Sequence of chain 4.A:
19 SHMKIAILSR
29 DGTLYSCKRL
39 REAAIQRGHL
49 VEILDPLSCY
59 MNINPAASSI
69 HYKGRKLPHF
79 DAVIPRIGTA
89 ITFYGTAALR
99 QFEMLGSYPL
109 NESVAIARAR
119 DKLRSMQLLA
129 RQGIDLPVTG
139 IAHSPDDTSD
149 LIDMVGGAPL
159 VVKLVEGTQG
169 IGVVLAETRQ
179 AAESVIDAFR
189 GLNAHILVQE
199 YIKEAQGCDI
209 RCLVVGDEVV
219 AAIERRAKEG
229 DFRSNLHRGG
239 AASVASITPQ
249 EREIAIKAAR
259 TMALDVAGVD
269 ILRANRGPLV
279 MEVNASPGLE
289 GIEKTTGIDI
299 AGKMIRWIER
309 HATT

Sequence of chain 1.A:
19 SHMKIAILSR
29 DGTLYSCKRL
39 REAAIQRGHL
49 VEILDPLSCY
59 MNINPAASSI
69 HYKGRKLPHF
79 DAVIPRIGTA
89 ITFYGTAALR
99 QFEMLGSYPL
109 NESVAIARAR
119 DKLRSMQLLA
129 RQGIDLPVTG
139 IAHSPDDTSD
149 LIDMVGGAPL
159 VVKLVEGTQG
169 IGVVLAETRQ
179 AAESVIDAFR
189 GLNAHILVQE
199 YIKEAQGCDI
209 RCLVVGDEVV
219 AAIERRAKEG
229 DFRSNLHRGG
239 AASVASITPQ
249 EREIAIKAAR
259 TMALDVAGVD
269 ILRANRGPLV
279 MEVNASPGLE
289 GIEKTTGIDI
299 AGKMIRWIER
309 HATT

Binding-site contacts:
Ligand atom CG contacts residue ARG98 of chain 1.A at 4.0 Å.
Ligand atom O contacts residue ARG129 of chain 4.A at 3.2 Å.
Ligand atom OE2 contacts residue VAL112 of chain 1.A at 3.6 Å.
Ligand atom C contacts residue MET102 of chain 1.A at 4.5 Å (hydrophobic).
Ligand atom CB contacts residue LEU126 of chain 4.A at 3.7 Å (hydrophobic).
Ligand atom CA contacts residue ARG98 of chain 1.A at 3.6 Å.
Ligand atom C contacts residue ARG129 of chain 4.A at 3.2 Å.
Ligand atom OE1 contacts residue ARG116 of chain 4.A at 3.4 Å (salt-bridge).
Ligand atom O contacts residue GLN125 of chain 4.A at 4.0 Å.
Ligand atom OE2 contacts residue ARG116 of chain 4.A at 3.5 Å.
Ligand atom OXT contacts residue LEU126 of chain 4.A at 3.5 Å.
Ligand atom OXT contacts residue ARG129 of chain 4.A at 2.3 Å (salt-bridge).
Ligand atom CA contacts residue LEU126 of chain 4.A at 4.0 Å (hydrophobic).
Ligand atom N contacts residue GLN125 of chain 4.A at 3.3 Å.
Ligand atom OE1 contacts residue ARG122 of chain 4.A at 4.3 Å.
Ligand atom CB contacts residue ARG98 of chain 1.A at 4.4 Å.
Ligand atom CD contacts residue ARG122 of chain 4.A at 3.4 Å.
Ligand atom CD contacts residue ARG116 of chain 4.A at 3.6 Å.
Ligand atom O contacts residue MET102 of chain 1.A at 3.4 Å (h-bond).
Ligand atom N contacts residue ARG122 of chain 4.A at 3.1 Å (salt-bridge).
Ligand atom OE2 contacts residue ARG122 of chain 4.A at 2.2 Å (salt-bridge).
Ligand atom CD contacts residue VAL112 of chain 1.A at 4.2 Å (hydrophobic).
Ligand atom O contacts residue LEU126 of chain 4.A at 4.0 Å.
Ligand atom CA contacts residue ARG122 of chain 4.A at 4.5 Å.
Ligand atom CG contacts residue ARG116 of chain 4.A at 4.4 Å.
Ligand atom N contacts residue ARG98 of chain 1.A at 3.4 Å.
Ligand atom CG contacts residue ARG122 of chain 4.A at 3.2 Å.
Ligand atom C contacts residue LEU126 of chain 4.A at 3.9 Å (hydrophobic).
Ligand atom N contacts residue LEU126 of chain 4.A at 3.1 Å (h-bond).

The protein below binds the small molecule below.
Small molecule (SMILES): N[C@@H](CCC(=O)O)C(=O)O